Binding-site contacts:
Ligand atom NAA contacts residue ALA45 of chain 1.B at 3.6 Å.
Ligand atom NAO contacts residue ASP165 of chain 1.B at 3.5 Å.
Ligand atom CAI contacts residue ARG26 of chain 1.B at 3.8 Å.
Ligand atom CAF contacts residue ASP165 of chain 1.B at 3.6 Å.
Ligand atom CAS contacts residue ASP165 of chain 1.B at 3.3 Å.
Ligand atom NAX contacts residue PHE153 of chain 1.B at 3.6 Å.
Ligand atom NAA contacts residue GLU99 of chain 1.B at 2.8 Å (salt-bridge).
Ligand atom C6 contacts residue GLU99 of chain 1.B at 3.8 Å.
Ligand atom CAF contacts residue LYS30 of chain 1.B at 3.7 Å.
Ligand atom CAG contacts residue ARG26 of chain 1.B at 3.7 Å.
Ligand atom CAG contacts residue VAL32 of chain 1.B at 3.8 Å (hydrophobic).
Ligand atom NAM contacts residue ASP165 of chain 1.B at 3.2 Å (salt-bridge).
Ligand atom CAE contacts residue ASP165 of chain 1.B at 3.5 Å.
Ligand atom N1 contacts residue GLU99 of chain 1.B at 3.9 Å.
Ligand atom NAX contacts residue VAL32 of chain 1.B at 3.8 Å.
Ligand atom N1 contacts residue LEU100 of chain 1.B at 3.8 Å.
Ligand atom CAG contacts residue GLY27 of chain 1.B at 3.9 Å.
Ligand atom CAR contacts residue LYS30 of chain 1.B at 3.7 Å.
Ligand atom C6 contacts residue ALA45 of chain 1.B at 3.9 Å (hydrophobic).
Ligand atom CAJ contacts residue LYS30 of chain 1.B at 3.9 Å.
Ligand atom C4 contacts residue PHE153 of chain 1.B at 3.7 Å (hydrophobic).
Ligand atom CAP contacts residue ASP165 of chain 1.B at 3.7 Å.
Ligand atom CAJ contacts residue THR105 of chain 1.B at 3.9 Å.
Ligand atom N1 contacts residue MET101 of chain 1.B at 2.9 Å (h-bond).
Ligand atom CAF contacts residue CYS47 of chain 1.B at 3.5 Å (hydrophobic).
Ligand atom CAI contacts residue VAL32 of chain 1.B at 3.6 Å (hydrophobic).
Ligand atom CAE contacts residue PHE153 of chain 1.B at 3.4 Å (hydrophobic).
Ligand atom CAI contacts residue GLY25 of chain 1.B at 3.5 Å.
Ligand atom C5 contacts residue PHE153 of chain 1.B at 3.6 Å (hydrophobic).
Ligand atom NAA contacts residue THR98 of chain 1.B at 3.0 Å (h-bond).
Ligand atom CAT contacts residue ASP165 of chain 1.B at 3.1 Å.
Ligand atom NAN contacts residue VAL32 of chain 1.B at 3.7 Å.
Ligand atom CAP contacts residue LYS30 of chain 1.B at 3.6 Å.
Ligand atom CAR contacts residue PHE153 of chain 1.B at 3.5 Å (hydrophobic).
Ligand atom C2 contacts residue MET101 of chain 1.B at 3.0 Å (hydrophobic).
Ligand atom N3 contacts residue MET101 of chain 1.B at 3.9 Å.
Ligand atom CAH contacts residue LYS30 of chain 1.B at 3.7 Å.
Ligand atom NAN contacts residue PHE153 of chain 1.B at 3.5 Å.
Ligand atom NAN contacts residue LYS30 of chain 1.B at 3.0 Å (salt-bridge).
Ligand atom C2 contacts residue LEU100 of chain 1.B at 3.8 Å (hydrophobic).

Sequence of chain 1.B:
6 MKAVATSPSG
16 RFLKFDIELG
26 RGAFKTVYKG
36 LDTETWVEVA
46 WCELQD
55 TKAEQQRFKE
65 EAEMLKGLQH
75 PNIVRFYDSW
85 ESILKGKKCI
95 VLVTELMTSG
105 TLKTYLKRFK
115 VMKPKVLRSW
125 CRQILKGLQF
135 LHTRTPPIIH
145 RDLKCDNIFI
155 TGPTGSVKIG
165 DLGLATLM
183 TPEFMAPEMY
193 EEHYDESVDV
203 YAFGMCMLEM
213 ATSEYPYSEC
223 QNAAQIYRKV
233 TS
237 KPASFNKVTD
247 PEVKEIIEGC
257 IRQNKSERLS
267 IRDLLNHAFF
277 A

This protein binds this small molecule.
Small molecule (SMILES): Nc1ncnc2c1c(-c1cnc3[nH]ccc3c1)nn2C1CCCC1